Binding-site contacts:
Ligand atom C6 contacts residue THR160 of chain 35.A at 3.7 Å.
Ligand atom C8 contacts residue VAL153 of chain 35.A at 4.4 Å (hydrophobic).
Ligand atom C6 contacts residue HIS158 of chain 35.A at 4.0 Å.
Ligand atom O5 contacts residue THR160 of chain 35.A at 3.2 Å.
Ligand atom C5 contacts residue ASN154 of chain 35.A at 3.8 Å.
Ligand atom C7 contacts residue THR160 of chain 35.A at 3.4 Å.
Ligand atom O5 contacts residue HIS158 of chain 35.A at 3.8 Å.
Ligand atom O6 contacts residue HIS158 of chain 35.A at 3.4 Å (h-bond).
Ligand atom O3 contacts residue THR160 of chain 35.A at 4.3 Å.
Ligand atom N2 contacts residue THR160 of chain 35.A at 3.5 Å.
Ligand atom O7 contacts residue THR160 of chain 35.A at 2.5 Å.
Ligand atom C7 contacts residue ASN154 of chain 35.A at 3.0 Å.
Ligand atom C5 contacts residue THR160 of chain 35.A at 3.7 Å.
Ligand atom C1 contacts residue ASN154 of chain 35.A at 1.6 Å.
Ligand atom C1 contacts residue THR160 of chain 35.A at 3.0 Å.
Ligand atom C8 contacts residue ILE152 of chain 35.A at 4.3 Å (hydrophobic).
Ligand atom O7 contacts residue ASP161 of chain 35.A at 3.7 Å.
Ligand atom C4 contacts residue THR160 of chain 35.A at 3.6 Å.
Ligand atom C2 contacts residue ASN154 of chain 35.A at 2.5 Å.
Ligand atom C2 contacts residue THR160 of chain 35.A at 2.7 Å.
Ligand atom O7 contacts residue ASN154 of chain 35.A at 2.7 Å (h-bond).
Ligand atom C4 contacts residue ASN154 of chain 35.A at 4.3 Å.
Ligand atom O5 contacts residue ASN154 of chain 35.A at 2.4 Å (h-bond).
Ligand atom C8 contacts residue ASN154 of chain 35.A at 4.1 Å.
Ligand atom N2 contacts residue ASN154 of chain 35.A at 3.0 Å (h-bond).
Ligand atom C3 contacts residue THR160 of chain 35.A at 3.9 Å.
Ligand atom C3 contacts residue ASN154 of chain 35.A at 3.9 Å.

Sequence of chain 35.A:
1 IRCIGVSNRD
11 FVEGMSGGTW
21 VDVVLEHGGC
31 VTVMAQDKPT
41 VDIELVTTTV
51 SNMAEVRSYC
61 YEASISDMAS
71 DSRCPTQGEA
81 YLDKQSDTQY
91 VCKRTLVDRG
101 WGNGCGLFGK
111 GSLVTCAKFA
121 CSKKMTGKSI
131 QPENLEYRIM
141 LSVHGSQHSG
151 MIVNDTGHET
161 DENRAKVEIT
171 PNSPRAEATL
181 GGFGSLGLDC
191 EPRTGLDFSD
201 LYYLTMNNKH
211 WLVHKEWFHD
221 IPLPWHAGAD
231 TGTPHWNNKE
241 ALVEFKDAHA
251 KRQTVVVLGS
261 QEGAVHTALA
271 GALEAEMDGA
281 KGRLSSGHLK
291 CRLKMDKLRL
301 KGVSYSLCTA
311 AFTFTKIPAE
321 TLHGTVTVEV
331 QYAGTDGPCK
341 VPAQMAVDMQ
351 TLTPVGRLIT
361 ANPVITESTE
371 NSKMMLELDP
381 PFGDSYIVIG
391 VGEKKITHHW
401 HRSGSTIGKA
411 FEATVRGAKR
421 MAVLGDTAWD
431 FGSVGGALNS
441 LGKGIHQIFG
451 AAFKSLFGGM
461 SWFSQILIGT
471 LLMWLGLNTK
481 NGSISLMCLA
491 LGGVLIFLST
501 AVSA

The small molecule below binds the protein below.
Small molecule (SMILES): CC(=O)N[C@@H]1[C@@H](O)[C@H](O)[C@@H](CO)O[C@H]1O